Binding-site contacts:
Ligand atom C7 contacts residue ASN420 of chain 1.A at 3.3 Å.
Ligand atom C4 contacts residue ASN420 of chain 1.A at 4.4 Å.
Ligand atom C6 contacts residue SER269 of chain 1.A at 4.1 Å.
Ligand atom C8 contacts residue ASN240 of chain 1.A at 3.7 Å.
Ligand atom C7 contacts residue NAG1 of chain 1.Q at 4.3 Å.
Ligand atom C1 contacts residue ASN420 of chain 1.A at 1.5 Å.
Ligand atom C5 contacts residue SER269 of chain 1.A at 4.1 Å.
Ligand atom C8 contacts residue ASN420 of chain 1.A at 4.1 Å.
Ligand atom O5 contacts residue ASN420 of chain 1.A at 2.5 Å (h-bond).
Ligand atom O5 contacts residue SER269 of chain 1.A at 3.0 Å (h-bond).
Ligand atom O7 contacts residue ASN420 of chain 1.A at 3.4 Å (h-bond).
Ligand atom C5 contacts residue ASN420 of chain 1.A at 3.8 Å.
Ligand atom C3 contacts residue ASN420 of chain 1.A at 3.9 Å.
Ligand atom N2 contacts residue ASN420 of chain 1.A at 2.9 Å (h-bond).
Ligand atom O6 contacts residue SER269 of chain 1.A at 3.4 Å (h-bond).
Ligand atom C2 contacts residue ASN420 of chain 1.A at 2.5 Å.
Ligand atom C1 contacts residue SER269 of chain 1.A at 3.8 Å.
Ligand atom C8 contacts residue NAG1 of chain 1.Q at 3.2 Å.

This protein binds this small molecule.
Small molecule (SMILES): CC(=O)N[C@@H]1[C@@H](O)[C@H](O)[C@@H](CO)O[C@H]1O

Sequence of chain 1.A:
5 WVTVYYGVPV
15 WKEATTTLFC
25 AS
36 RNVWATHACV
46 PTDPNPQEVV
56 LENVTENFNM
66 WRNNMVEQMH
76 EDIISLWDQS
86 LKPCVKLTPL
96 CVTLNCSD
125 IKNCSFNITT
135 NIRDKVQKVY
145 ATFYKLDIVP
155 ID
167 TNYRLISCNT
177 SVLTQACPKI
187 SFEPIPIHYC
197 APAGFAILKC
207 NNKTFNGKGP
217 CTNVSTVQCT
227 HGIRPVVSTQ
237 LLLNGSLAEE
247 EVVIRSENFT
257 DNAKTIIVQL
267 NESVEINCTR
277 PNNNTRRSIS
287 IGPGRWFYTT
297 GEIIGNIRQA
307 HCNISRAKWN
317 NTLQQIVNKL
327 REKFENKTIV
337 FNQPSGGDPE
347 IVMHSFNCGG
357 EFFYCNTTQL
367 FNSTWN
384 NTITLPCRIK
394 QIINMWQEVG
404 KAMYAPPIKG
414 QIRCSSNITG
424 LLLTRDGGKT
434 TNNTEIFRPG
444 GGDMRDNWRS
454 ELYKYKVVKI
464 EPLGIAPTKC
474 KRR